Sequence of chain 1.A:
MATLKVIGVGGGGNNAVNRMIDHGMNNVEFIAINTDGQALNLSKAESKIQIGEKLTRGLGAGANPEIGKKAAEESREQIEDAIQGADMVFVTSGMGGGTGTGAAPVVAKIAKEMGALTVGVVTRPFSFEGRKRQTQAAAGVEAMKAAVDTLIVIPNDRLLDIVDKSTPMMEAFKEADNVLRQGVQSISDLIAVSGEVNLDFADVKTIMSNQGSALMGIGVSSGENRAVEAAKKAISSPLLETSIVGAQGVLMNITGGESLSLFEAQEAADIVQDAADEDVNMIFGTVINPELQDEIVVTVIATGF

A small-molecule ligand and the protein it binds are described below.
Small molecule (SMILES): NC(=O)c1c(F)ccc(OCc2nc(-c3ccc(C(F)(F)F)cc3)c(Br)o2)c1F

Binding-site contacts:
Ligand atom N1 contacts residue VAL199 of chain 1.A at 3.0 Å (h-bond).
Ligand atom C17 contacts residue SER188 of chain 1.A at 3.6 Å.
Ligand atom BR1 contacts residue LEU253 of chain 1.A at 2.9 Å.
Ligand atom C4 contacts residue LEU192 of chain 1.A at 3.7 Å (hydrophobic).
Ligand atom C1 contacts residue ASN255 of chain 1.A at 3.6 Å.
Ligand atom O2 contacts residue ASN255 of chain 1.A at 3.5 Å.
Ligand atom C16 contacts residue GLY185 of chain 1.A at 3.2 Å.
Ligand atom C5 contacts residue LEU192 of chain 1.A at 3.5 Å (hydrophobic).
Ligand atom O1 contacts residue ASN200 of chain 1.A at 3.0 Å (h-bond).
Ligand atom C9 contacts residue THR301 of chain 1.A at 3.6 Å.
Ligand atom F2 contacts residue ASN255 of chain 1.A at 3.0 Å.
Ligand atom F5 contacts residue MET210 of chain 1.A at 3.5 Å.
Ligand atom F4 contacts residue PHE92 of chain 1.A at 3.6 Å.
Ligand atom F5 contacts residue PHE92 of chain 1.A at 3.5 Å.
Ligand atom C3 contacts residue ASN255 of chain 1.A at 3.2 Å.
Ligand atom F1 contacts residue VAL195 of chain 1.A at 3.2 Å.
Ligand atom O1 contacts residue GLY197 of chain 1.A at 3.6 Å (h-bond).
Ligand atom C8 contacts residue SER188 of chain 1.A at 3.4 Å.
Ligand atom C17 contacts residue ILE189 of chain 1.A at 3.6 Å (hydrophobic).
Ligand atom C4 contacts residue ASN255 of chain 1.A at 3.6 Å.
Ligand atom O1 contacts residue CA1 of chain 1.C at 2.8 Å.
Ligand atom F5 contacts residue MET90 of chain 1.A at 3.4 Å.
Ligand atom N2 contacts residue SER188 of chain 1.A at 3.4 Å (h-bond).
Ligand atom C14 contacts residue ILE303 of chain 1.A at 3.7 Å (hydrophobic).
Ligand atom C13 contacts residue ILE303 of chain 1.A at 3.5 Å (hydrophobic).
Ligand atom O1 contacts residue LEU201 of chain 1.A at 2.9 Å (h-bond).
Ligand atom C6 contacts residue ASP191 of chain 1.A at 3.5 Å.
Ligand atom C17 contacts residue GLY185 of chain 1.A at 3.5 Å.
Ligand atom O3 contacts residue THR301 of chain 1.A at 3.3 Å.
Ligand atom F3 contacts residue ILE303 of chain 1.A at 3.1 Å.
Ligand atom F2 contacts residue LEU201 of chain 1.A at 3.1 Å.
Ligand atom BR1 contacts residue ILE303 of chain 1.A at 3.5 Å.
Ligand atom C10 contacts residue THR301 of chain 1.A at 3.7 Å.
Ligand atom C1 contacts residue LEU201 of chain 1.A at 3.5 Å (hydrophobic).
Ligand atom N1 contacts residue ASN255 of chain 1.A at 2.8 Å (h-bond).
Ligand atom N1 contacts residue THR288 of chain 1.A at 3.6 Å (h-bond).
Ligand atom F3 contacts residue MET210 of chain 1.A at 3.3 Å.
Ligand atom C11 contacts residue THR301 of chain 1.A at 3.3 Å.
Ligand atom C2 contacts residue ASN255 of chain 1.A at 3.5 Å.
Ligand atom N1 contacts residue LEU201 of chain 1.A at 3.7 Å.